Sequence of chain 1.E:
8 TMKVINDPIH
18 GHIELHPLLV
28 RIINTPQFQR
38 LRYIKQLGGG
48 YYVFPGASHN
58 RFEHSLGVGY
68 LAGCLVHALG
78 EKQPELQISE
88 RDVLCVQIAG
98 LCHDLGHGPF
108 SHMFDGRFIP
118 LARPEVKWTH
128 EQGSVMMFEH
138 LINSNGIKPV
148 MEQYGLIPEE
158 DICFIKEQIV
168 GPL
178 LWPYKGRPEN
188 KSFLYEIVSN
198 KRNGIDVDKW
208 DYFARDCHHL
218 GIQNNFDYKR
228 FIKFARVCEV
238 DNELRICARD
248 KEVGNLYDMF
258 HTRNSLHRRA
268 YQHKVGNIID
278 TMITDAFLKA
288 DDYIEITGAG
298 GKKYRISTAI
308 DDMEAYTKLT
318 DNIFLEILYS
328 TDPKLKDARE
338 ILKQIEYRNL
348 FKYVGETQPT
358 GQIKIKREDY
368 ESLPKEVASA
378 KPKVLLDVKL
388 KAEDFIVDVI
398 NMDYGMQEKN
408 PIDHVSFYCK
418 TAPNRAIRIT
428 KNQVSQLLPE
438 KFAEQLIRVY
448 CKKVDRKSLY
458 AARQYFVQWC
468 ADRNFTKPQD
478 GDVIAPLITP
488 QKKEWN

Sequence of chain 1.G:
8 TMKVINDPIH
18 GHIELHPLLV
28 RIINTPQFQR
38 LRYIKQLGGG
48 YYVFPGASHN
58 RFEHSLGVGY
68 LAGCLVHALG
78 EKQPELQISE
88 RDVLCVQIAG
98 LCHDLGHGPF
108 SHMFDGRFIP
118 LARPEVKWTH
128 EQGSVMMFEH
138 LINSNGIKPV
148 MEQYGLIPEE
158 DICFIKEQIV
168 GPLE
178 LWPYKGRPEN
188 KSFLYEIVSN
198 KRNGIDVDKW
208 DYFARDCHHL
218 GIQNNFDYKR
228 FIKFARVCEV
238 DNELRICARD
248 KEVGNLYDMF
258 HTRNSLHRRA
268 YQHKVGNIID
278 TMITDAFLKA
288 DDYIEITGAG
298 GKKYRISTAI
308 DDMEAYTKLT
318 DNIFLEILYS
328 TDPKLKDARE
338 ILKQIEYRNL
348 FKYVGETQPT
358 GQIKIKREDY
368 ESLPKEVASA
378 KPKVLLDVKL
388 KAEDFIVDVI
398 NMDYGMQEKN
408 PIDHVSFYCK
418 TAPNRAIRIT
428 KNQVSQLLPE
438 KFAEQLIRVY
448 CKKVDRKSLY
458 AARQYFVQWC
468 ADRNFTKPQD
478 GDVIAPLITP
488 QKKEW

The small molecule below binds the protein below.
Small molecule (SMILES): O=c1[nH]c(=O)c2ncn([C@@H]3O[C@H](COP(=O)(O)OP(=O)(O)OP(=O)(O)O)[C@@H](O)[C@H]3O)c2[nH]1

Sequence of chain 1.F:
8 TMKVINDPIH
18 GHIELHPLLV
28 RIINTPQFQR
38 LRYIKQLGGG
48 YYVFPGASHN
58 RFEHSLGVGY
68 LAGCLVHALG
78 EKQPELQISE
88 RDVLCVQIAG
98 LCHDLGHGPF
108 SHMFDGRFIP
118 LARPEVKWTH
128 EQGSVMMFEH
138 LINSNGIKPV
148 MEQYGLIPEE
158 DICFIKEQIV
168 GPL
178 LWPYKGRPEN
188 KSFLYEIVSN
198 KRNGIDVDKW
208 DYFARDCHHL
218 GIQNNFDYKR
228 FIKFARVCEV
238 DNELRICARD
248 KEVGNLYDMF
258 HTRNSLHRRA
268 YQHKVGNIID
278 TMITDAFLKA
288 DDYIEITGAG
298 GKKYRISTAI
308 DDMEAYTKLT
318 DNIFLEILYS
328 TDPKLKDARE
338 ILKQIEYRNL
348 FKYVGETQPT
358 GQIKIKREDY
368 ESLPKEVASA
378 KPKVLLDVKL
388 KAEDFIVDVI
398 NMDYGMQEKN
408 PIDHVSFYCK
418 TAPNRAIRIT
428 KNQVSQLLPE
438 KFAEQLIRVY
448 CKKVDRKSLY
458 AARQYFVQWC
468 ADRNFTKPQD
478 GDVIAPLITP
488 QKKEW

Binding-site contacts:
Ligand atom O3 contacts residue VAL11 of chain 1.E at 3.5 Å (h-bond).
Ligand atom O14 contacts residue XG41 of chain 1.MB at 3.1 Å (h-bond).
Ligand atom O3 contacts residue XG41 of chain 1.MB at 2.7 Å (h-bond).
Ligand atom N2 contacts residue ARG345 of chain 1.F at 3.5 Å (salt-bridge).
Ligand atom C2 contacts residue LYS10 of chain 1.E at 3.4 Å.
Ligand atom O13 contacts residue LYS417 of chain 1.G at 3.2 Å (salt-bridge).
Ligand atom N4 contacts residue ARG345 of chain 1.F at 3.5 Å (salt-bridge).
Ligand atom O2 contacts residue ILE12 of chain 1.E at 3.3 Å.
Ligand atom N3 contacts residue TYR49 of chain 1.F at 3.2 Å (h-bond).
Ligand atom N1 contacts residue ASN31 of chain 1.E at 2.8 Å (h-bond).
Ligand atom O5 contacts residue ARG345 of chain 1.F at 3.1 Å (salt-bridge).
Ligand atom O12 contacts residue MG1 of chain 1.ZA at 2.5 Å.
Ligand atom O6 contacts residue ARG39 of chain 1.E at 3.2 Å (salt-bridge).
Ligand atom O9 contacts residue XG41 of chain 1.MB at 2.6 Å (h-bond).
Ligand atom O7 contacts residue VAL272 of chain 1.F at 3.4 Å.
Ligand atom P2 contacts residue XG41 of chain 1.MB at 3.5 Å.
Ligand atom C8 contacts residue XG41 of chain 1.MB at 3.2 Å.
Ligand atom O4 contacts residue VAL50 of chain 1.F at 3.5 Å.
Ligand atom O8 contacts residue LYS10 of chain 1.E at 3.2 Å (salt-bridge).
Ligand atom O6 contacts residue GLN36 of chain 1.E at 2.8 Å (h-bond).
Ligand atom O12 contacts residue XG41 of chain 1.MB at 2.1 Å (h-bond).
Ligand atom O1 contacts residue ASN31 of chain 1.E at 3.2 Å (h-bond).
Ligand atom O2 contacts residue XG41 of chain 1.MB at 3.5 Å.
Ligand atom C1 contacts residue VAL50 of chain 1.F at 3.2 Å (hydrophobic).
Ligand atom O9 contacts residue MG1 of chain 1.ZA at 2.4 Å.
Ligand atom C4 contacts residue XG41 of chain 1.MB at 3.5 Å.
Ligand atom O9 contacts residue LYS10 of chain 1.E at 3.2 Å.
Ligand atom C10 contacts residue VAL50 of chain 1.F at 3.3 Å (hydrophobic).
Ligand atom O1 contacts residue LYS10 of chain 1.E at 2.4 Å (salt-bridge).
Ligand atom O6 contacts residue PHE59 of chain 1.E at 3.5 Å.
Ligand atom C5 contacts residue ARG345 of chain 1.F at 3.3 Å.
Ligand atom P3 contacts residue MG1 of chain 1.ZA at 3.4 Å.
Ligand atom O11 contacts residue VAL272 of chain 1.F at 3.3 Å.
Ligand atom O8 contacts residue ARG345 of chain 1.F at 3.4 Å (salt-bridge).
Ligand atom O2 contacts residue VAL11 of chain 1.E at 2.7 Å (h-bond).
Ligand atom C2 contacts residue ARG345 of chain 1.F at 3.5 Å.
Ligand atom O14 contacts residue MG1 of chain 1.ZA at 2.0 Å.
Ligand atom O4 contacts residue ARG345 of chain 1.F at 3.3 Å (salt-bridge).
Ligand atom N3 contacts residue ARG39 of chain 1.E at 2.8 Å (salt-bridge).
Ligand atom C10 contacts residue TYR49 of chain 1.F at 3.0 Å (hydrophobic).